The protein below binds the small molecule below.
Small molecule (SMILES): CNC(=O)C[C@@H](NC(=O)[C@@H](CCc1ccccc1)NC(=O)c1c(C)noc1-c1snnc1C)c1ccc(C(F)(F)F)cc1

Sequence of chain 1.B:
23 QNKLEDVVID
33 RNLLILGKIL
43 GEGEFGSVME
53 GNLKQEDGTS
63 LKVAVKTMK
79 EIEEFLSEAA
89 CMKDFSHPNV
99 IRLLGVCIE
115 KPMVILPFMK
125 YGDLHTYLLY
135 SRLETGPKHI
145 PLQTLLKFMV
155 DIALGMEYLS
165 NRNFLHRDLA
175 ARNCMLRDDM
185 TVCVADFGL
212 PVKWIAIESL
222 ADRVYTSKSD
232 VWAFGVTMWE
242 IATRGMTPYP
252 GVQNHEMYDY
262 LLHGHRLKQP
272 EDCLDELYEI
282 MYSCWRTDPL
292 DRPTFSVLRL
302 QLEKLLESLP

Binding-site contacts:
Ligand atom N5 contacts residue GLU86 of chain 1.B at 2.8 Å (salt-bridge).
Ligand atom C26 contacts residue HIS170 of chain 1.B at 3.6 Å.
Ligand atom O1 contacts residue LYS68 of chain 1.B at 3.0 Å (salt-bridge).
Ligand atom C18 contacts residue ASP190 of chain 1.B at 3.5 Å.
Ligand atom F contacts residue MET90 of chain 1.B at 3.6 Å.
Ligand atom F contacts residue ILE99 of chain 1.B at 3.7 Å.
Ligand atom C contacts residue PHE83 of chain 1.B at 3.5 Å (hydrophobic).
Ligand atom S contacts residue LYS68 of chain 1.B at 3.7 Å.
Ligand atom O2 contacts residue LYS68 of chain 1.B at 3.2 Å (salt-bridge).
Ligand atom N2 contacts residue ASP190 of chain 1.B at 3.1 Å (salt-bridge).
Ligand atom C5 contacts residue LEU120 of chain 1.B at 3.6 Å (hydrophobic).
Ligand atom F2 contacts residue ALA189 of chain 1.B at 3.3 Å.
Ligand atom C6 contacts residue LEU120 of chain 1.B at 3.6 Å (hydrophobic).
Ligand atom N1 contacts residue LEU120 of chain 1.B at 3.7 Å.
Ligand atom C21 contacts residue GLU86 of chain 1.B at 3.4 Å.
Ligand atom C17 contacts residue GLU86 of chain 1.B at 3.6 Å.
Ligand atom O3 contacts residue ARG171 of chain 1.B at 3.7 Å.
Ligand atom O contacts residue MET90 of chain 1.B at 3.6 Å (h-bond).
Ligand atom F2 contacts residue VAL188 of chain 1.B at 3.5 Å.
Ligand atom C22 contacts residue ASP190 of chain 1.B at 3.5 Å.
Ligand atom N contacts residue LEU101 of chain 1.B at 3.5 Å.
Ligand atom C3 contacts residue VAL118 of chain 1.B at 3.7 Å (hydrophobic).
Ligand atom F1 contacts residue MET90 of chain 1.B at 3.4 Å.
Ligand atom N1 contacts residue ILE99 of chain 1.B at 3.4 Å.
Ligand atom C27 contacts residue HIS170 of chain 1.B at 3.2 Å.
Ligand atom C13 contacts residue GLU82 of chain 1.B at 3.6 Å.
Ligand atom N3 contacts residue GLU86 of chain 1.B at 3.0 Å (salt-bridge).
Ligand atom N4 contacts residue GLU86 of chain 1.B at 2.8 Å (salt-bridge).
Ligand atom F1 contacts residue LEU163 of chain 1.B at 3.4 Å.
Ligand atom O1 contacts residue MET70 of chain 1.B at 3.6 Å.
Ligand atom F2 contacts residue HIS170 of chain 1.B at 3.5 Å.
Ligand atom C19 contacts residue HIS170 of chain 1.B at 3.6 Å.
Ligand atom C8 contacts residue GLU86 of chain 1.B at 3.5 Å.
Ligand atom C9 contacts residue GLU86 of chain 1.B at 3.4 Å.
Ligand atom C24 contacts residue MET90 of chain 1.B at 3.5 Å (hydrophobic).
Ligand atom O2 contacts residue ASP190 of chain 1.B at 3.6 Å.
Ligand atom O contacts residue LEU101 of chain 1.B at 3.7 Å.
Ligand atom C6 contacts residue MET90 of chain 1.B at 3.7 Å (hydrophobic).
Ligand atom C27 contacts residue ASP190 of chain 1.B at 3.3 Å.
Ligand atom S contacts residue ASP190 of chain 1.B at 3.3 Å (salt-bridge).